Binding-site contacts:
Ligand atom C1 contacts residue GLU281 of chain 1.A at 3.9 Å.
Ligand atom N2 contacts residue ASN282 of chain 1.A at 2.9 Å (h-bond).
Ligand atom C3 contacts residue GLU281 of chain 1.A at 4.1 Å.
Ligand atom C4 contacts residue ASN282 of chain 1.A at 4.2 Å.
Ligand atom C1 contacts residue ASN282 of chain 1.A at 1.4 Å.
Ligand atom C8 contacts residue GLU281 of chain 1.A at 3.6 Å.
Ligand atom C7 contacts residue ASN280 of chain 1.A at 3.7 Å.
Ligand atom C8 contacts residue ASN280 of chain 1.A at 3.4 Å.
Ligand atom O7 contacts residue ASN282 of chain 1.A at 4.1 Å.
Ligand atom C2 contacts residue ASN282 of chain 1.A at 2.4 Å.
Ligand atom N2 contacts residue GLU281 of chain 1.A at 2.8 Å (salt-bridge).
Ligand atom C7 contacts residue ASN282 of chain 1.A at 3.7 Å.
Ligand atom C5 contacts residue ASN282 of chain 1.A at 3.6 Å.
Ligand atom C3 contacts residue ASN282 of chain 1.A at 3.8 Å.
Ligand atom O7 contacts residue ASN280 of chain 1.A at 4.3 Å.
Ligand atom C7 contacts residue GLU281 of chain 1.A at 3.7 Å.
Ligand atom N2 contacts residue ASN280 of chain 1.A at 4.0 Å.
Ligand atom C2 contacts residue GLU281 of chain 1.A at 3.7 Å.
Ligand atom O5 contacts residue ASN282 of chain 1.A at 2.4 Å (h-bond).

A small-molecule ligand and the protein it binds are described below.
Small molecule (SMILES): CC(=O)N[C@@H]1[C@@H](O)[C@H](O)[C@@H](CO)O[C@H]1O

Sequence of chain 1.A:
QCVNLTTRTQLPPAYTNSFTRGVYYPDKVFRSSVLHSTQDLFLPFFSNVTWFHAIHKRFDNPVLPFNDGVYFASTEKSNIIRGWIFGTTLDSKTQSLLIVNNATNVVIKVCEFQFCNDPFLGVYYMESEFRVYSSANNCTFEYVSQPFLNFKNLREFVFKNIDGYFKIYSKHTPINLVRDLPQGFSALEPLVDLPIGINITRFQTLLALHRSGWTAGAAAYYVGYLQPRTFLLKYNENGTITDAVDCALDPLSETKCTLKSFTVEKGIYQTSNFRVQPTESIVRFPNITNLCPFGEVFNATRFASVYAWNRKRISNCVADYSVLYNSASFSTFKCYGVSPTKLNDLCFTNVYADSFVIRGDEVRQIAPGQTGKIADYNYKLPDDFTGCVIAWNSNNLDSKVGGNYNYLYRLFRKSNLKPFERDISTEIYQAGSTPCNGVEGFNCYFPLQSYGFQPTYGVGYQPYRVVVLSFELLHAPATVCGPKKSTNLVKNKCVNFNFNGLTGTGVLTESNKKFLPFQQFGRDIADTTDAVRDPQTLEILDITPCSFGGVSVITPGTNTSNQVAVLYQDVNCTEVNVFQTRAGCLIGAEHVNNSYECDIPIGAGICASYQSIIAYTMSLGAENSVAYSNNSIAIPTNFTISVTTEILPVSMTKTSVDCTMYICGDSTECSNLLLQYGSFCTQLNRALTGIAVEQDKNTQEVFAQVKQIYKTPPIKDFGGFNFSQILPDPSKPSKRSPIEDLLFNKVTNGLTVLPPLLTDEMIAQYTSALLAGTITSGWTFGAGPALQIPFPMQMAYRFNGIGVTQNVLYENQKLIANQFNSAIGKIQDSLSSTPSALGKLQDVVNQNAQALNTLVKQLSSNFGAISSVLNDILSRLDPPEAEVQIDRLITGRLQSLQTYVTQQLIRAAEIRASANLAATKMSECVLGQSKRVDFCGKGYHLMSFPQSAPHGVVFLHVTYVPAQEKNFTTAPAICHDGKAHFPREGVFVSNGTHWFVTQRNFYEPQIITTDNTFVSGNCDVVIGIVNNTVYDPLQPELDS